The small molecule below binds the protein below.
Small molecule (SMILES): CC(=O)N[C@H]1[C@@H](O[C@H]2[C@H](O)[C@@H](NC(C)=O)CO[C@@H]2CO)O[C@H](CO)[C@@H](O)[C@@H]1O

Binding-site contacts:
Ligand atom C7 contacts residue GLN21 of chain 1.I at 4.4 Å.
Ligand atom C5 contacts residue GLN21 of chain 1.I at 4.4 Å.
Ligand atom C5 contacts residue ASN18 of chain 1.I at 3.0 Å.
Ligand atom N2 contacts residue GLN21 of chain 1.I at 4.2 Å.
Ligand atom O5 contacts residue GLN21 of chain 1.I at 4.5 Å.
Ligand atom C2 contacts residue GLN21 of chain 1.I at 3.2 Å.
Ligand atom C1 contacts residue ASN18 of chain 1.I at 1.4 Å.
Ligand atom C1 contacts residue GLN21 of chain 1.I at 3.5 Å.
Ligand atom O7 contacts residue GLN21 of chain 1.I at 3.7 Å.
Ligand atom O7 contacts residue ASN18 of chain 1.I at 4.3 Å.
Ligand atom O6 contacts residue GLN21 of chain 1.I at 4.0 Å.
Ligand atom O5 contacts residue ASN18 of chain 1.I at 2.4 Å (h-bond).
Ligand atom N2 contacts residue ASN18 of chain 1.I at 3.5 Å (h-bond).
Ligand atom C7 contacts residue ASN18 of chain 1.I at 4.3 Å.
Ligand atom C2 contacts residue ASN18 of chain 1.I at 2.5 Å.
Ligand atom O3 contacts residue GLN21 of chain 1.I at 3.7 Å.
Ligand atom C3 contacts residue ASN18 of chain 1.I at 3.6 Å.
Ligand atom O3 contacts residue ASN18 of chain 1.I at 4.3 Å.
Ligand atom C4 contacts residue GLN21 of chain 1.I at 4.4 Å.
Ligand atom C4 contacts residue ASN18 of chain 1.I at 3.7 Å.
Ligand atom C6 contacts residue ASN18 of chain 1.I at 2.6 Å.
Ligand atom C3 contacts residue GLN21 of chain 1.I at 3.9 Å.
Ligand atom C6 contacts residue GLN21 of chain 1.I at 3.8 Å.
Ligand atom O6 contacts residue ASN18 of chain 1.I at 4.0 Å.

Sequence of chain 1.I:
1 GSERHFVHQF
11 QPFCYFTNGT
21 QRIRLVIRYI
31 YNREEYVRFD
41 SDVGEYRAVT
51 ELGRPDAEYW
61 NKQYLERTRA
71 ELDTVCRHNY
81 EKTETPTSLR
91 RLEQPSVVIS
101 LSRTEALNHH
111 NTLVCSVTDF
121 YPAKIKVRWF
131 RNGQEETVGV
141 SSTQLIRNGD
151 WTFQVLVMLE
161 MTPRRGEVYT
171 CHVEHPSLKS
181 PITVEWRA